The protein below binds the small molecule below.
Small molecule (SMILES): CC(=O)N[C@@H]1[C@@H](O)[C@H](O)[C@@H](CO)O[C@H]1O

Binding-site contacts:
Ligand atom O7 contacts residue ASN380 of chain 1.D at 4.4 Å.
Ligand atom C6 contacts residue THR382 of chain 1.D at 3.8 Å.
Ligand atom C3 contacts residue ASN380 of chain 1.D at 3.8 Å.
Ligand atom C1 contacts residue ASN380 of chain 1.D at 1.5 Å.
Ligand atom C5 contacts residue ASN380 of chain 1.D at 3.8 Å.
Ligand atom C2 contacts residue ASN380 of chain 1.D at 2.5 Å.
Ligand atom O6 contacts residue THR382 of chain 1.D at 4.3 Å.
Ligand atom C4 contacts residue ASN380 of chain 1.D at 4.3 Å.
Ligand atom N2 contacts residue ASN380 of chain 1.D at 2.9 Å (h-bond).
Ligand atom C7 contacts residue ASN380 of chain 1.D at 3.9 Å.
Ligand atom O5 contacts residue ASN380 of chain 1.D at 2.5 Å (h-bond).

Sequence of chain 1.D:
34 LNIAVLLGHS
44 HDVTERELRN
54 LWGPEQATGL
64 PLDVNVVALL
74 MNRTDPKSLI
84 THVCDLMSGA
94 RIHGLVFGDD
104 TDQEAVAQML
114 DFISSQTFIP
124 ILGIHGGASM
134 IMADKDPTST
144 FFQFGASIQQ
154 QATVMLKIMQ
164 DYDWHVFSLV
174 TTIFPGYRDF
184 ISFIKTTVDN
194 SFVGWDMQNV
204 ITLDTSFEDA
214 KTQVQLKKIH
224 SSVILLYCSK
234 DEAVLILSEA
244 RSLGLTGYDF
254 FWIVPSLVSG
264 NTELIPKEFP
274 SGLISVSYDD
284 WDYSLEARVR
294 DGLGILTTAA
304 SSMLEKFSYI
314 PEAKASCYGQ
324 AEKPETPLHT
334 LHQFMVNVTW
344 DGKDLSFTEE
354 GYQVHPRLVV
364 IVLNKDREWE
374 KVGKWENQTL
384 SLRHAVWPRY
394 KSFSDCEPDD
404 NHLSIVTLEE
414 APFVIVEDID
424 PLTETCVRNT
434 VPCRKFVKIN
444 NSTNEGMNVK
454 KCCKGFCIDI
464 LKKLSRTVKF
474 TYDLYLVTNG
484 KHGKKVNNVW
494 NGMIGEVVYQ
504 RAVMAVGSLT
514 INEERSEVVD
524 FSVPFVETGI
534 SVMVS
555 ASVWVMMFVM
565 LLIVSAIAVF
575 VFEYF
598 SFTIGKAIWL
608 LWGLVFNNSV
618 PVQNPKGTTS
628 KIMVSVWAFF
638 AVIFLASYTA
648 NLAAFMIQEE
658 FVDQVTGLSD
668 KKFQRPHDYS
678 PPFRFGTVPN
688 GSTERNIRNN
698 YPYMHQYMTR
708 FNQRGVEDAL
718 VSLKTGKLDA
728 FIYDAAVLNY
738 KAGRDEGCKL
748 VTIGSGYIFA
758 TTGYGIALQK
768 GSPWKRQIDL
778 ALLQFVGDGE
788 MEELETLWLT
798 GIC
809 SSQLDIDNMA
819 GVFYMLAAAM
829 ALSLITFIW